Binding-site contacts:
Ligand atom F3 contacts residue VAL168 of chain 11.A at 3.0 Å.
Ligand atom F1 contacts residue PHE179 of chain 11.A at 3.8 Å.
Ligand atom F3 contacts residue TYR142 of chain 11.A at 3.8 Å.
Ligand atom CM6 contacts residue LEU184 of chain 11.A at 3.4 Å (hydrophobic).
Ligand atom C3A contacts residue PHE179 of chain 11.A at 3.1 Å (hydrophobic).
Ligand atom C4 contacts residue LEU100 of chain 11.A at 3.7 Å (hydrophobic).
Ligand atom CM6 contacts residue LEU181 of chain 11.A at 3.5 Å (hydrophobic).
Ligand atom CM2 contacts residue ILE122 of chain 11.A at 3.8 Å (hydrophobic).
Ligand atom F2 contacts residue TYR144 of chain 11.A at 3.0 Å.
Ligand atom F2 contacts residue ALA166 of chain 11.A at 3.5 Å.
Ligand atom O1A contacts residue LEU217 of chain 11.A at 3.0 Å.
Ligand atom N1A contacts residue MET124 of chain 11.A at 3.5 Å.
Ligand atom CM4 contacts residue PHE179 of chain 11.A at 3.5 Å (hydrophobic).
Ligand atom CM2 contacts residue ILE77 of chain 11.A at 3.1 Å (hydrophobic).
Ligand atom O1A contacts residue PHE179 of chain 11.A at 3.3 Å.
Ligand atom N3A contacts residue PHE179 of chain 11.A at 3.4 Å.
Ligand atom F2 contacts residue TYR142 of chain 11.A at 2.8 Å.
Ligand atom C4B contacts residue ILE98 of chain 11.A at 3.8 Å (hydrophobic).
Ligand atom O1B contacts residue ILE98 of chain 11.A at 3.3 Å.
Ligand atom C3A contacts residue LEU217 of chain 11.A at 3.6 Å (hydrophobic).
Ligand atom N3A contacts residue TYR144 of chain 11.A at 3.5 Å.
Ligand atom C5B contacts residue LEU181 of chain 11.A at 3.5 Å (hydrophobic).
Ligand atom C1B contacts residue ILE98 of chain 11.A at 3.4 Å (hydrophobic).
Ligand atom C2B contacts residue ILE98 of chain 11.A at 3.7 Å (hydrophobic).
Ligand atom F3 contacts residue PHE179 of chain 11.A at 3.0 Å.
Ligand atom O1A contacts residue MET124 of chain 11.A at 3.2 Å.
Ligand atom F2 contacts residue MET143 of chain 11.A at 3.3 Å.
Ligand atom N1A contacts residue LEU217 of chain 11.A at 3.3 Å.
Ligand atom O1 contacts residue MET214 of chain 11.A at 3.5 Å (h-bond).
Ligand atom C5B contacts residue ILE98 of chain 11.A at 3.5 Å (hydrophobic).
Ligand atom C2A contacts residue PHE179 of chain 11.A at 3.6 Å (hydrophobic).
Ligand atom N2 contacts residue MET214 of chain 11.A at 3.8 Å.
Ligand atom CM4 contacts residue TYR144 of chain 11.A at 3.9 Å (hydrophobic).
Ligand atom C4 contacts residue TYR190 of chain 11.A at 3.6 Å (hydrophobic).
Ligand atom CM3 contacts residue ASN212 of chain 11.A at 3.4 Å.
Ligand atom C6B contacts residue ILE98 of chain 11.A at 3.7 Å (hydrophobic).
Ligand atom C6B contacts residue LEU181 of chain 11.A at 3.3 Å (hydrophobic).
Ligand atom F1 contacts residue ALA166 of chain 11.A at 3.6 Å.
Ligand atom F1 contacts residue TYR144 of chain 11.A at 3.3 Å.
Ligand atom N1A contacts residue PHE179 of chain 11.A at 3.6 Å.

Sequence of chain 11.A:
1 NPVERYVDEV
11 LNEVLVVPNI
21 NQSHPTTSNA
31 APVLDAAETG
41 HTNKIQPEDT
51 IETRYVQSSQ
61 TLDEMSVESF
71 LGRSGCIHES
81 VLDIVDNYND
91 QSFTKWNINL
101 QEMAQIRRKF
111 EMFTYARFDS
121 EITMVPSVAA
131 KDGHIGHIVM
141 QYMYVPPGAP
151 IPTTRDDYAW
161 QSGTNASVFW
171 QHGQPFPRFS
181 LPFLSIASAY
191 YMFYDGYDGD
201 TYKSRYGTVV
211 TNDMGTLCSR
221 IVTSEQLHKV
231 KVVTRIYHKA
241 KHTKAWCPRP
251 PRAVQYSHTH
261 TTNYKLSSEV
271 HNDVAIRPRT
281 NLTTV

The protein below binds the small molecule below.
Small molecule (SMILES): Cc1cc(CCCOc2c(C)cc(-c3noc(C(F)(F)F)n3)cc2C)on1